Sequence of chain 1.A:
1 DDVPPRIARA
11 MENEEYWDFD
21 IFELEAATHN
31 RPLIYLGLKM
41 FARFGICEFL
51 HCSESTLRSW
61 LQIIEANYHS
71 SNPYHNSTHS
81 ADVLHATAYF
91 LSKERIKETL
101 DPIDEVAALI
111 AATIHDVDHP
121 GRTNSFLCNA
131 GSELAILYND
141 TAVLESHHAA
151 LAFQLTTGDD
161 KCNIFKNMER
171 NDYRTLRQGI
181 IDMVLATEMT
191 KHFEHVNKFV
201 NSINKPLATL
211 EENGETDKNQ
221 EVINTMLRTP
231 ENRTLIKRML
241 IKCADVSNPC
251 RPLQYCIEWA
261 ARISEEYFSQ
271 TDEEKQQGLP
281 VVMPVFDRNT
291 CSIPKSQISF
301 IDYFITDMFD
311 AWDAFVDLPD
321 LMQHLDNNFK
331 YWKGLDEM

Binding-site contacts:
Ligand atom C4' contacts residue MET189 of chain 1.A at 3.9 Å (hydrophobic).
Ligand atom C2 contacts residue TYR267 of chain 1.A at 4.0 Å (hydrophobic).
Ligand atom N7 contacts residue PHE300 of chain 1.A at 3.9 Å.
Ligand atom C2' contacts residue ILE263 of chain 1.A at 3.9 Å (hydrophobic).
Ligand atom N7 contacts residue TYR74 of chain 1.A at 3.8 Å.
Ligand atom N1 contacts residue GLN297 of chain 1.A at 3.4 Å (h-bond).
Ligand atom N6 contacts residue PHE300 of chain 1.A at 3.9 Å.
Ligand atom C8 contacts residue PHE300 of chain 1.A at 3.9 Å (hydrophobic).
Ligand atom CL contacts residue TYR267 of chain 1.A at 3.7 Å.
Ligand atom C5' contacts residue VAL246 of chain 1.A at 3.9 Å (hydrophobic).
Ligand atom N9 contacts residue PHE300 of chain 1.A at 3.6 Å.
Ligand atom N7 contacts residue ASN248 of chain 1.A at 3.3 Å (h-bond).
Ligand atom F contacts residue TYR74 of chain 1.A at 3.5 Å.
Ligand atom C1' contacts residue TYR267 of chain 1.A at 3.9 Å (hydrophobic).
Ligand atom N1 contacts residue PHE300 of chain 1.A at 3.5 Å.
Ligand atom C6 contacts residue PHE300 of chain 1.A at 3.5 Å (hydrophobic).
Ligand atom C4 contacts residue PHE300 of chain 1.A at 3.4 Å (hydrophobic).
Ligand atom N1 contacts residue ILE263 of chain 1.A at 3.8 Å.
Ligand atom C8 contacts residue VAL246 of chain 1.A at 3.8 Å (hydrophobic).
Ligand atom N3 contacts residue PHE300 of chain 1.A at 3.4 Å.
Ligand atom CL contacts residue PHE300 of chain 1.A at 3.8 Å.
Ligand atom O4' contacts residue VAL246 of chain 1.A at 3.7 Å.
Ligand atom C5 contacts residue ILE263 of chain 1.A at 4.0 Å (hydrophobic).
Ligand atom C6 contacts residue ILE263 of chain 1.A at 3.7 Å (hydrophobic).
Ligand atom C6 contacts residue GLN297 of chain 1.A at 3.7 Å.
Ligand atom F contacts residue HIS75 of chain 1.A at 3.5 Å.
Ligand atom N6 contacts residue ASN248 of chain 1.A at 3.0 Å (h-bond).
Ligand atom C2 contacts residue PHE300 of chain 1.A at 3.5 Å (hydrophobic).
Ligand atom C5' contacts residue ASP245 of chain 1.A at 3.2 Å.
Ligand atom N6 contacts residue GLN297 of chain 1.A at 3.0 Å (h-bond).
Ligand atom N3 contacts residue ILE263 of chain 1.A at 4.0 Å.
Ligand atom C2' contacts residue TYR267 of chain 1.A at 3.9 Å (hydrophobic).
Ligand atom N3 contacts residue TYR267 of chain 1.A at 3.2 Å (h-bond).
Ligand atom O5' contacts residue ASP245 of chain 1.A at 2.8 Å (salt-bridge).
Ligand atom O5' contacts residue MET189 of chain 1.A at 3.1 Å (h-bond).
Ligand atom C8 contacts residue TYR74 of chain 1.A at 3.8 Å (hydrophobic).
Ligand atom C5 contacts residue PHE300 of chain 1.A at 3.5 Å (hydrophobic).
Ligand atom O5' contacts residue VAL246 of chain 1.A at 3.3 Å.
Ligand atom F contacts residue ILE263 of chain 1.A at 3.6 Å.
Ligand atom C4 contacts residue ILE263 of chain 1.A at 3.9 Å (hydrophobic).

This small molecule binds to this protein.
Small molecule (SMILES): Nc1nc(Cl)nc2c1ncn2[C@@H]1O[C@H](CO)[C@@H](O)[C@@H]1F